Sequence of chain 1.N:
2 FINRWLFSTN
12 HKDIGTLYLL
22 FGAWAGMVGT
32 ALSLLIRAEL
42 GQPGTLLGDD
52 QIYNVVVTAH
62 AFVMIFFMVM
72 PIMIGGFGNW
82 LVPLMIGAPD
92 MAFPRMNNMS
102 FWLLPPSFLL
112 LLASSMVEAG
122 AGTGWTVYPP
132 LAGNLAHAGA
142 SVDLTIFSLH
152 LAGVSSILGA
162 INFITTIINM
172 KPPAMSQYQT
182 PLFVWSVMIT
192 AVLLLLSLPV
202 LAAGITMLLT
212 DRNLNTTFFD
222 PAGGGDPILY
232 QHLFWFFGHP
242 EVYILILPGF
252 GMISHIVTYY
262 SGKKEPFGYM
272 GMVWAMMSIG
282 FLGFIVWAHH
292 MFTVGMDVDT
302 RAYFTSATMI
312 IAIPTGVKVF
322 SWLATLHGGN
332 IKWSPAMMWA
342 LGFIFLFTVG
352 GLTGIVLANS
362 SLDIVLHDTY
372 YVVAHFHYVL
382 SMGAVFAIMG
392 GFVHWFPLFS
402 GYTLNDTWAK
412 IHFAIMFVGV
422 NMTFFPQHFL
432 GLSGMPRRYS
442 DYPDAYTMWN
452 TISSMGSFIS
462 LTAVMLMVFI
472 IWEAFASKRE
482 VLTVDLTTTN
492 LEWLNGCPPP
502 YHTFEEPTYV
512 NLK

This protein binds this small molecule.
Small molecule (SMILES): CCCCCCCCCCO[C@@H]1O[C@H](CO)[C@@H](O[C@H]2O[C@H](CO)[C@@H](O)[C@H](O)[C@H]2O)[C@H](O)[C@H]1O

Sequence of chain 1.Y:
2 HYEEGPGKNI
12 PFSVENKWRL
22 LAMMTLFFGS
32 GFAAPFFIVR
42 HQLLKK

Sequence of chain 1.Z:
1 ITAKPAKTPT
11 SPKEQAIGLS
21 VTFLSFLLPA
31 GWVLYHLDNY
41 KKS

Binding-site contacts:
Ligand atom C31 contacts residue TRP98 of chain 1.Q at 3.8 Å (hydrophobic).
Ligand atom O3 contacts residue TYR35 of chain 1.Z at 4.0 Å.
Ligand atom C28 contacts residue LEU27 of chain 1.Z at 3.7 Å (hydrophobic).
Ligand atom C43 contacts residue PHE37 of chain 1.Y at 3.9 Å (hydrophobic).
Ligand atom C1 contacts residue TRP32 of chain 1.Z at 3.6 Å (hydrophobic).
Ligand atom O49 contacts residue LEU28 of chain 1.Z at 3.1 Å (h-bond).
Ligand atom C18 contacts residue LEU28 of chain 1.Z at 3.8 Å (hydrophobic).
Ligand atom C10 contacts residue TYR35 of chain 1.Z at 3.9 Å (hydrophobic).
Ligand atom O3 contacts residue HIS36 of chain 1.Z at 3.3 Å.
Ligand atom C6 contacts residue TRP98 of chain 1.Q at 3.9 Å (hydrophobic).
Ligand atom O55 contacts residue TRP32 of chain 1.Z at 3.2 Å.
Ligand atom O3 contacts residue TRP32 of chain 1.Z at 4.0 Å.
Ligand atom C19 contacts residue LEU27 of chain 1.Z at 3.5 Å (hydrophobic).
Ligand atom C57 contacts residue TRP98 of chain 1.Q at 3.6 Å (hydrophobic).
Ligand atom C22 contacts residue TRP98 of chain 1.Q at 3.5 Å (hydrophobic).
Ligand atom O16 contacts residue LEU28 of chain 1.Z at 3.7 Å.
Ligand atom O5 contacts residue TRP98 of chain 1.Q at 3.7 Å.
Ligand atom C34 contacts residue LEU27 of chain 1.Z at 3.7 Å (hydrophobic).
Ligand atom C28 contacts residue GLY31 of chain 1.Z at 4.0 Å.
Ligand atom C9 contacts residue TYR35 of chain 1.Z at 3.9 Å (hydrophobic).
Ligand atom C37 contacts residue ALA30 of chain 1.Z at 4.0 Å (hydrophobic).
Ligand atom C4 contacts residue TRP98 of chain 1.Q at 3.9 Å (hydrophobic).
Ligand atom C1 contacts residue GLY31 of chain 1.Z at 3.8 Å.
Ligand atom O61 contacts residue TYR102 of chain 1.Q at 3.9 Å.
Ligand atom O16 contacts residue GLY31 of chain 1.Z at 3.9 Å.
Ligand atom C40 contacts residue LEU462 of chain 1.N at 4.0 Å (hydrophobic).
Ligand atom O6 contacts residue TYR35 of chain 1.Z at 3.5 Å (h-bond).
Ligand atom O6 contacts residue TYR102 of chain 1.Q at 4.0 Å.
Ligand atom O1 contacts residue TYR35 of chain 1.Z at 3.3 Å.
Ligand atom C28 contacts residue TRP98 of chain 1.Q at 3.9 Å (hydrophobic).
Ligand atom C43 contacts residue PHE459 of chain 1.N at 4.0 Å (hydrophobic).
Ligand atom O49 contacts residue TRP32 of chain 1.Z at 3.8 Å.
Ligand atom C43 contacts residue LEU34 of chain 1.Z at 4.0 Å (hydrophobic).
Ligand atom O61 contacts residue TRP98 of chain 1.Q at 3.3 Å (h-bond).
Ligand atom C25 contacts residue LEU95 of chain 1.Q at 3.9 Å (hydrophobic).
Ligand atom O16 contacts residue TRP98 of chain 1.Q at 4.0 Å.
Ligand atom C2 contacts residue TRP32 of chain 1.Z at 3.9 Å (hydrophobic).
Ligand atom C25 contacts residue TRP98 of chain 1.Q at 4.0 Å (hydrophobic).
Ligand atom C1 contacts residue LEU28 of chain 1.Z at 3.9 Å (hydrophobic).
Ligand atom C37 contacts residue LEU34 of chain 1.Z at 3.8 Å (hydrophobic).

Sequence of chain 1.Q:
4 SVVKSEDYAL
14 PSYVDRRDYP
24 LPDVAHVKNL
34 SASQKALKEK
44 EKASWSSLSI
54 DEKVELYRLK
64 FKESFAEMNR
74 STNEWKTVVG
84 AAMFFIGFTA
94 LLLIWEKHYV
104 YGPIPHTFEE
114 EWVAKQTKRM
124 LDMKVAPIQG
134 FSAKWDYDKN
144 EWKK